Binding-site contacts:
Ligand atom CG2 contacts residue ASP243 of chain 3.D at 3.3 Å.
Ligand atom O contacts residue ARG35 of chain 3.D at 3.4 Å (salt-bridge).
Ligand atom C contacts residue ARG35 of chain 3.D at 3.6 Å.
Ligand atom CG contacts residue LEU40 of chain 3.D at 4.4 Å (hydrophobic).
Ligand atom CD1 contacts residue LEU32 of chain 3.D at 3.8 Å (hydrophobic).
Ligand atom CG1 contacts residue ARG35 of chain 3.D at 4.2 Å.
Ligand atom CB contacts residue LEU40 of chain 3.D at 4.1 Å (hydrophobic).
Ligand atom CB contacts residue ASP243 of chain 3.D at 4.3 Å.
Ligand atom C contacts residue ASP243 of chain 3.D at 3.8 Å.
Ligand atom CD1 contacts residue LEU40 of chain 3.D at 3.8 Å (hydrophobic).
Ligand atom CA contacts residue ARG29 of chain 3.D at 4.0 Å.
Ligand atom CB contacts residue ARG29 of chain 3.D at 4.1 Å.
Ligand atom C contacts residue ARG36 of chain 3.D at 3.2 Å.
Ligand atom CD contacts residue ARG36 of chain 3.D at 4.1 Å.
Ligand atom O contacts residue ARG29 of chain 3.D at 3.8 Å.
Ligand atom N contacts residue ASP243 of chain 3.D at 2.8 Å (salt-bridge).
Ligand atom OE1 contacts residue ARG36 of chain 3.D at 3.8 Å.
Ligand atom CA contacts residue ASP243 of chain 3.D at 4.4 Å.
Ligand atom N contacts residue PRO43 of chain 3.D at 4.4 Å.
Ligand atom CA contacts residue PRO43 of chain 3.D at 4.4 Å (hydrophobic).
Ligand atom CG2 contacts residue LEU40 of chain 3.D at 4.2 Å (hydrophobic).
Ligand atom O contacts residue ASP243 of chain 3.D at 4.1 Å.
Ligand atom N contacts residue ASP243 of chain 3.D at 3.2 Å (salt-bridge).
Ligand atom NE2 contacts residue ARG36 of chain 3.D at 3.9 Å.
Ligand atom CA contacts residue ASP243 of chain 3.D at 4.3 Å.
Ligand atom CA contacts residue ARG35 of chain 3.D at 3.9 Å.
Ligand atom N contacts residue ARG35 of chain 3.D at 4.1 Å.
Ligand atom CD1 contacts residue ARG35 of chain 3.D at 4.5 Å.
Ligand atom CG2 contacts residue PRO43 of chain 3.D at 3.9 Å (hydrophobic).
Ligand atom CA contacts residue ASP243 of chain 3.D at 3.3 Å.
Ligand atom OG contacts residue ARG29 of chain 3.D at 4.3 Å.
Ligand atom CD1 contacts residue ARG29 of chain 3.D at 4.4 Å.
Ligand atom CB contacts residue ARG35 of chain 3.D at 4.1 Å.
Ligand atom O contacts residue ARG36 of chain 3.D at 3.6 Å (salt-bridge).
Ligand atom C contacts residue ASP243 of chain 3.D at 3.9 Å.
Ligand atom OG contacts residue ILE25 of chain 3.D at 4.0 Å.
Ligand atom CB contacts residue ARG35 of chain 3.D at 3.5 Å.
Ligand atom CB contacts residue PRO43 of chain 3.D at 3.8 Å (hydrophobic).
Ligand atom O contacts residue ARG35 of chain 3.D at 3.1 Å (salt-bridge).
Ligand atom C contacts residue ARG35 of chain 3.D at 4.4 Å.

Sequence of chain 3.D:
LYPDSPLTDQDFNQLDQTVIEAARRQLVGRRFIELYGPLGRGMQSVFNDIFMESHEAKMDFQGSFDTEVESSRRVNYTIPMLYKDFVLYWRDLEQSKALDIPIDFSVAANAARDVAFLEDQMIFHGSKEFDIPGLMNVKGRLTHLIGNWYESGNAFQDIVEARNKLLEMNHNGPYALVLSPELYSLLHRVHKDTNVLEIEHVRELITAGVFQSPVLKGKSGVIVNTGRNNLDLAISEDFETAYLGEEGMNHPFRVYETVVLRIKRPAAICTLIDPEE

A protein and the small-molecule ligand that binds it are described below.
Small molecule (SMILES): CC[C@H](C)[C@H](NC(=O)[C@H](CC(C)C)NC(=O)[C@H](CO)NC(=O)CNC(=O)[C@@H](NC(=O)[C@@H](N)[C@@H](C)O)C(C)C)C(=O)N[C@H](C=O)CCC(N)=O